Sequence of chain 1.B:
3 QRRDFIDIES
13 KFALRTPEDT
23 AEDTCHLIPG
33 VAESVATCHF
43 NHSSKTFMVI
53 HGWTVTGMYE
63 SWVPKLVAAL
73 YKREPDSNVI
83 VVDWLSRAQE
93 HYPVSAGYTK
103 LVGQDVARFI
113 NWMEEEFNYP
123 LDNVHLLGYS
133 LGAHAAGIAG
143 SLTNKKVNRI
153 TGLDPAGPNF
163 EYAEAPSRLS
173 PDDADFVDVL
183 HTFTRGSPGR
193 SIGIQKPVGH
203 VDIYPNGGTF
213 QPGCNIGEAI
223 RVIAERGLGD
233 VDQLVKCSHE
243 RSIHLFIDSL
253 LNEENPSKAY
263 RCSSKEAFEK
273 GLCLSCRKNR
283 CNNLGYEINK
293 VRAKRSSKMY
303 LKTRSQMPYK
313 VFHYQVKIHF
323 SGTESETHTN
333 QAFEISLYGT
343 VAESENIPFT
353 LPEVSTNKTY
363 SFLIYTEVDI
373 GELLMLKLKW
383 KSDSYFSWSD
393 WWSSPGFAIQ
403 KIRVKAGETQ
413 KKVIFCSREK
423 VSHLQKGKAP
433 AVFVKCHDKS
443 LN

Binding-site contacts:
Ligand atom C2 contacts residue ASN359 of chain 1.B at 2.4 Å.
Ligand atom C1 contacts residue ASN359 of chain 1.B at 1.4 Å.
Ligand atom O7 contacts residue ASN359 of chain 1.B at 4.1 Å.
Ligand atom C3 contacts residue GLY324 of chain 1.B at 3.5 Å.
Ligand atom O3 contacts residue THR325 of chain 1.B at 3.7 Å.
Ligand atom N2 contacts residue GLY324 of chain 1.B at 3.0 Å (h-bond).
Ligand atom C1 contacts residue GLY324 of chain 1.B at 3.4 Å.
Ligand atom N2 contacts residue THR325 of chain 1.B at 3.6 Å.
Ligand atom C2 contacts residue GLY324 of chain 1.B at 3.5 Å.
Ligand atom C7 contacts residue GLY324 of chain 1.B at 4.1 Å.
Ligand atom C8 contacts residue SER327 of chain 1.B at 3.5 Å.
Ligand atom C8 contacts residue THR325 of chain 1.B at 3.5 Å.
Ligand atom C8 contacts residue THR358 of chain 1.B at 3.9 Å.
Ligand atom C5 contacts residue ASN359 of chain 1.B at 3.6 Å.
Ligand atom C1 contacts residue SER323 of chain 1.B at 4.4 Å.
Ligand atom O3 contacts residue GLY324 of chain 1.B at 4.3 Å.
Ligand atom C3 contacts residue ASN359 of chain 1.B at 3.8 Å.
Ligand atom C8 contacts residue GLU326 of chain 1.B at 3.9 Å.
Ligand atom N2 contacts residue ASN359 of chain 1.B at 2.9 Å (h-bond).
Ligand atom C7 contacts residue ASN359 of chain 1.B at 3.7 Å.
Ligand atom O5 contacts residue ASN359 of chain 1.B at 2.3 Å (h-bond).
Ligand atom C3 contacts residue THR325 of chain 1.B at 4.2 Å.
Ligand atom O5 contacts residue SER323 of chain 1.B at 4.5 Å.
Ligand atom C8 contacts residue GLY324 of chain 1.B at 4.3 Å.
Ligand atom C4 contacts residue ASN359 of chain 1.B at 4.2 Å.
Ligand atom N2 contacts residue THR358 of chain 1.B at 4.3 Å.
Ligand atom C7 contacts residue THR325 of chain 1.B at 3.7 Å.
Ligand atom O5 contacts residue GLY324 of chain 1.B at 4.5 Å.

A protein and the small-molecule ligand that binds it are described below.
Small molecule (SMILES): CC(=O)N[C@@H]1[C@@H](O)[C@H](O)[C@@H](CO)O[C@H]1O